Binding-site contacts:
Ligand atom C07 contacts residue GLU41 of chain 1.B at 4.1 Å.
Ligand atom N09 contacts residue THR62 of chain 1.B at 3.7 Å.
Ligand atom N05 contacts residue GLN65 of chain 1.B at 3.6 Å (h-bond).
Ligand atom C12 contacts residue LEU13 of chain 1.B at 4.3 Å (hydrophobic).
Ligand atom C13 contacts residue ILE79 of chain 1.B at 4.0 Å (hydrophobic).
Ligand atom N09 contacts residue GLN65 of chain 1.B at 4.2 Å.
Ligand atom C10 contacts residue GLN65 of chain 1.B at 4.5 Å.
Ligand atom C01 contacts residue PHE71 of chain 1.B at 4.4 Å (hydrophobic).
Ligand atom C11 contacts residue THR62 of chain 1.B at 3.4 Å.
Ligand atom O08 contacts residue GLY64 of chain 1.B at 3.3 Å (h-bond).
Ligand atom C03 contacts residue PHE71 of chain 1.B at 4.0 Å (hydrophobic).
Ligand atom C13 contacts residue ALA11 of chain 1.B at 3.6 Å (hydrophobic).
Ligand atom C10 contacts residue THR62 of chain 1.B at 3.5 Å.
Ligand atom C01 contacts residue TYR82 of chain 1.B at 3.7 Å (hydrophobic).
Ligand atom N09 contacts residue GLU41 of chain 1.B at 2.9 Å (salt-bridge).
Ligand atom C03 contacts residue LEU13 of chain 1.B at 4.0 Å (hydrophobic).
Ligand atom O08 contacts residue ALA63 of chain 1.B at 3.7 Å.
Ligand atom C06 contacts residue GLU41 of chain 1.B at 3.9 Å.
Ligand atom C02 contacts residue TYR75 of chain 1.B at 4.1 Å (hydrophobic).
Ligand atom C06 contacts residue THR62 of chain 1.B at 4.4 Å.
Ligand atom C01 contacts residue TYR75 of chain 1.B at 3.9 Å (hydrophobic).
Ligand atom C01 contacts residue MET107 of chain 1.B at 4.0 Å (hydrophobic).
Ligand atom C04 contacts residue THR62 of chain 1.B at 4.4 Å.
Ligand atom C13 contacts residue TYR75 of chain 1.B at 3.5 Å (hydrophobic).
Ligand atom C12 contacts residue ALA11 of chain 1.B at 4.5 Å (hydrophobic).
Ligand atom C04 contacts residue GLN65 of chain 1.B at 4.1 Å.
Ligand atom O08 contacts residue THR62 of chain 1.B at 4.0 Å.
Ligand atom O08 contacts residue GLU41 of chain 1.B at 4.0 Å.
Ligand atom C04 contacts residue LEU13 of chain 1.B at 4.4 Å (hydrophobic).
Ligand atom C11 contacts residue GLU41 of chain 1.B at 3.9 Å.
Ligand atom C07 contacts residue GLY64 of chain 1.B at 4.2 Å.
Ligand atom O08 contacts residue GLN65 of chain 1.B at 3.3 Å (h-bond).
Ligand atom C07 contacts residue GLN65 of chain 1.B at 4.0 Å.
Ligand atom C12 contacts residue TYR75 of chain 1.B at 3.9 Å (hydrophobic).
Ligand atom C02 contacts residue LEU13 of chain 1.B at 4.0 Å (hydrophobic).
Ligand atom C01 contacts residue LEU13 of chain 1.B at 4.3 Å (hydrophobic).
Ligand atom C06 contacts residue GLN65 of chain 1.B at 3.7 Å.
Ligand atom C12 contacts residue THR62 of chain 1.B at 4.0 Å.
Ligand atom C10 contacts residue GLU41 of chain 1.B at 3.8 Å.

The protein below binds the small molecule below.
Small molecule (SMILES): Cc1cc2nc(CO)[nH]c2cc1C

Sequence of chain 1.B:
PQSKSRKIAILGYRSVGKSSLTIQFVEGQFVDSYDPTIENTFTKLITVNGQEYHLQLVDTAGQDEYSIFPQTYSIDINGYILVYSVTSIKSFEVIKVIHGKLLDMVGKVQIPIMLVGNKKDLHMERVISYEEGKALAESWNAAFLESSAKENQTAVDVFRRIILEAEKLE